Sequence of chain 1.B:
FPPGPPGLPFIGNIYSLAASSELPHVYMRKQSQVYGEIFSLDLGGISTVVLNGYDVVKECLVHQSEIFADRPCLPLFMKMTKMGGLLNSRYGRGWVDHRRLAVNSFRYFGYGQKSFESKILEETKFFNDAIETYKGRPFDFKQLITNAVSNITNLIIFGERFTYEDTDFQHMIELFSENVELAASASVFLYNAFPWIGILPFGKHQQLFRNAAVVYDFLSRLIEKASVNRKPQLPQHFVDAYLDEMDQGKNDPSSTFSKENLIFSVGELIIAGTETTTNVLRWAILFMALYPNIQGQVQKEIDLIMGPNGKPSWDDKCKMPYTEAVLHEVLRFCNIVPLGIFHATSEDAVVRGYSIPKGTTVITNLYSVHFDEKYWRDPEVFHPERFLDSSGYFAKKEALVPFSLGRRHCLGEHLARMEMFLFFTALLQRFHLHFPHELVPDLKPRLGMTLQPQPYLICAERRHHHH

Binding-site contacts:
Ligand atom C2 contacts residue LEU212 of chain 1.B at 4.2 Å (hydrophobic).
Ligand atom C2 contacts residue GLY215 of chain 1.B at 3.9 Å.
Ligand atom C3 contacts residue GLY215 of chain 1.B at 3.5 Å.
Ligand atom C3 contacts residue PHE214 of chain 1.B at 4.0 Å (hydrophobic).
Ligand atom O2 contacts residue PRO213 of chain 1.B at 3.5 Å (h-bond).
Ligand atom O3 contacts residue PHE214 of chain 1.B at 4.4 Å.
Ligand atom O3 contacts residue GLY215 of chain 1.B at 3.5 Å (h-bond).
Ligand atom O2 contacts residue GLY215 of chain 1.B at 3.1 Å (h-bond).
Ligand atom O4 contacts residue PHE214 of chain 1.B at 3.8 Å.
Ligand atom C5 contacts residue PHE214 of chain 1.B at 4.0 Å (hydrophobic).
Ligand atom O4 contacts residue PRO213 of chain 1.B at 4.0 Å.
Ligand atom O3 contacts residue PRO213 of chain 1.B at 3.9 Å.
Ligand atom C3 contacts residue LEU212 of chain 1.B at 3.5 Å (hydrophobic).
Ligand atom C2 contacts residue PRO213 of chain 1.B at 4.4 Å (hydrophobic).
Ligand atom C3 contacts residue PRO213 of chain 1.B at 3.9 Å (hydrophobic).
Ligand atom O6 contacts residue PHE214 of chain 1.B at 4.4 Å.
Ligand atom O2 contacts residue LEU212 of chain 1.B at 3.7 Å.
Ligand atom O2 contacts residue PHE214 of chain 1.B at 4.1 Å.
Ligand atom O3 contacts residue LEU212 of chain 1.B at 3.4 Å.
Ligand atom C6 contacts residue PHE214 of chain 1.B at 4.4 Å (hydrophobic).
Ligand atom C2 contacts residue PHE214 of chain 1.B at 4.5 Å (hydrophobic).
Ligand atom C4 contacts residue PHE214 of chain 1.B at 4.4 Å (hydrophobic).

This small molecule binds to this protein.
Small molecule (SMILES): OC[C@H]1O[C@@H]2O[C@H]3[C@H](O)[C@@H](O)[C@@H](O[C@H]4[C@H](O)[C@@H](O)[C@@H](O[C@H]5[C@H](O)[C@@H](O)[C@@H](O[C@H]6[C@H](O)[C@@H](O)[C@@H](O[C@H]7[C@H](O)[C@@H](O)[C@@H](O[C@H]8[C@H](O)[C@@H](O)[C@@H](O[C@H]1[C@H](O)[C@H]2O)O[C@@H]8CO)O[C@@H]7CO)O[C@@H]6CO)O[C@@H]5CO)O[C@@H]4CO)O[C@@H]3CO